Sequence of chain 1.C:
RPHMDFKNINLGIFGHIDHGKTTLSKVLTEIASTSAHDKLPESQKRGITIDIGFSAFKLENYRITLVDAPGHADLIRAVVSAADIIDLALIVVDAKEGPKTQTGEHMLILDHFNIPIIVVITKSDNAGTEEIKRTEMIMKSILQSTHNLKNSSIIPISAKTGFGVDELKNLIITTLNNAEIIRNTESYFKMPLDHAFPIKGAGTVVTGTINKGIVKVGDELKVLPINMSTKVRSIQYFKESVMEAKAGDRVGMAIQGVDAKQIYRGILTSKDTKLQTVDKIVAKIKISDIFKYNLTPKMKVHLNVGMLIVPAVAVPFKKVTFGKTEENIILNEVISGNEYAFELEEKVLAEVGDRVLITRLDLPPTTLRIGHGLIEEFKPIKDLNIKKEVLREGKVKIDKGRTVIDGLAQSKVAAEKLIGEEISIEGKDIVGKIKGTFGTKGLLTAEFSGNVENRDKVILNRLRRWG

Binding-site contacts:
Ligand atom O4 contacts residue SO41 of chain 1.V at 4.0 Å.
Ligand atom O2 contacts residue LYS304 of chain 1.C at 3.5 Å (salt-bridge).
Ligand atom C19 contacts residue ILE347 of chain 1.C at 4.1 Å (hydrophobic).
Ligand atom C20 contacts residue ILE347 of chain 1.C at 3.5 Å (hydrophobic).
Ligand atom C6 contacts residue LYS304 of chain 1.C at 4.0 Å.
Ligand atom C18 contacts residue SER348 of chain 1.C at 3.6 Å.
Ligand atom C13 contacts residue LYS304 of chain 1.C at 3.9 Å.
Ligand atom O4 contacts residue GLU345 of chain 1.C at 2.7 Å (salt-bridge).
Ligand atom C14 contacts residue SER348 of chain 1.C at 3.8 Å.
Ligand atom C1 contacts residue LYS304 of chain 1.C at 4.4 Å.
Ligand atom C18 contacts residue ASP301 of chain 1.C at 3.9 Å.
Ligand atom C22 contacts residue ILE347 of chain 1.C at 4.0 Å (hydrophobic).
Ligand atom C24 contacts residue LYS304 of chain 1.C at 3.6 Å.
Ligand atom C20 contacts residue SER348 of chain 1.C at 4.3 Å.
Ligand atom C24 contacts residue ILE347 of chain 1.C at 3.9 Å (hydrophobic).
Ligand atom O1 contacts residue LYS304 of chain 1.C at 3.4 Å (salt-bridge).
Ligand atom C23 contacts residue GLU345 of chain 1.C at 3.4 Å.
Ligand atom C5 contacts residue ASP301 of chain 1.C at 3.8 Å.
Ligand atom C24 contacts residue TYR305 of chain 1.C at 3.8 Å (hydrophobic).
Ligand atom C13 contacts residue PHE303 of chain 1.C at 3.9 Å (hydrophobic).
Ligand atom C14 contacts residue LYS304 of chain 1.C at 4.3 Å.
Ligand atom C22 contacts residue GLU345 of chain 1.C at 3.2 Å.
Ligand atom C14 contacts residue PHE303 of chain 1.C at 3.7 Å (hydrophobic).
Ligand atom C5 contacts residue ILE302 of chain 1.C at 4.3 Å (hydrophobic).
Ligand atom O1 contacts residue PHE303 of chain 1.C at 4.4 Å.

The protein below binds the small molecule below.
Small molecule (SMILES): C[C@H](CCC(=O)O)[C@H]1CC[C@H]2[C@@H]3CC[C@@H]4C[C@H](O)CC[C@]4(C)[C@H]3C[C@H](O)[C@]12C